Sequence of chain 1.A:
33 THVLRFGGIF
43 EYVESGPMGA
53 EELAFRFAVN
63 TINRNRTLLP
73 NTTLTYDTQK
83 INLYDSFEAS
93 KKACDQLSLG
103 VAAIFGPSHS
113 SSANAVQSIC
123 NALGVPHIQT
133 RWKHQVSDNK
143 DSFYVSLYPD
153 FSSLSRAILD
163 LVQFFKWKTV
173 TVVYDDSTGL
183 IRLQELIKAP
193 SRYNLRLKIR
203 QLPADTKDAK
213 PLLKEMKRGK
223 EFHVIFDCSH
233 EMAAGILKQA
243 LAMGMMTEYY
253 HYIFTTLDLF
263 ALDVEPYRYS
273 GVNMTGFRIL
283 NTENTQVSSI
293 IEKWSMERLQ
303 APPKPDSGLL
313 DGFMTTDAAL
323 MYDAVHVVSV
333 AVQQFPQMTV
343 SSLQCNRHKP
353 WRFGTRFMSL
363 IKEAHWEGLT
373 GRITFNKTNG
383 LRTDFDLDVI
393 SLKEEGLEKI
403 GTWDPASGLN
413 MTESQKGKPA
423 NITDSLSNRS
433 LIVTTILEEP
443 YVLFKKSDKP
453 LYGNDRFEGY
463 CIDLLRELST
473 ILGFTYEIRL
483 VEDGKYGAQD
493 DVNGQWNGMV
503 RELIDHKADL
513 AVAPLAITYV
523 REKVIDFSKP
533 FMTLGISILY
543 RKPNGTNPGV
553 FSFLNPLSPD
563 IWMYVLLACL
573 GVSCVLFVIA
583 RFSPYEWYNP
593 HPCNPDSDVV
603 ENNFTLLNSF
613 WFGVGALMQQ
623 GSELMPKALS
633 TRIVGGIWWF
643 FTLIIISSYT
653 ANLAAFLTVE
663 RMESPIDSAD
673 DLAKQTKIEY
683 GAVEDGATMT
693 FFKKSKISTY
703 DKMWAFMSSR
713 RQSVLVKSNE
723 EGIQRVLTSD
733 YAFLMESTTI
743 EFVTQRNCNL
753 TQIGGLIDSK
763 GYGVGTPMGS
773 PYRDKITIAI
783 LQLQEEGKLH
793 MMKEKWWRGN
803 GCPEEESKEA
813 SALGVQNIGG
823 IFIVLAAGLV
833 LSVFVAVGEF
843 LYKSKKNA

A protein and the small-molecule ligand that binds it are described below.
Small molecule (SMILES): CC(=O)N[C@@H]1[C@@H](O)[C@H](O)[C@@H](CO)O[C@H]1O

Binding-site contacts:
Ligand atom C4 contacts residue ASN412 of chain 1.A at 4.2 Å.
Ligand atom O5 contacts residue THR414 of chain 1.A at 4.1 Å.
Ligand atom N2 contacts residue ASN412 of chain 1.A at 3.3 Å (h-bond).
Ligand atom O7 contacts residue ASN412 of chain 1.A at 3.3 Å (h-bond).
Ligand atom C3 contacts residue ASN412 of chain 1.A at 3.6 Å.
Ligand atom C5 contacts residue ASN412 of chain 1.A at 3.7 Å.
Ligand atom C2 contacts residue ASN412 of chain 1.A at 2.4 Å.
Ligand atom C7 contacts residue ASN412 of chain 1.A at 3.6 Å.
Ligand atom O5 contacts residue ASN412 of chain 1.A at 2.4 Å (h-bond).
Ligand atom C1 contacts residue ASN412 of chain 1.A at 1.4 Å.
Ligand atom O3 contacts residue ASN412 of chain 1.A at 3.9 Å.